Sequence of chain 1.Y:
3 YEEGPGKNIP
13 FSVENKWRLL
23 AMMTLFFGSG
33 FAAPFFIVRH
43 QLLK

Sequence of chain 1.Z:
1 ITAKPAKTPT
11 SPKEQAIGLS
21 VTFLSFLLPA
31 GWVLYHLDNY

A small-molecule ligand and the protein it binds are described below.
Small molecule (SMILES): CCCCCCCCCCO[C@@H]1O[C@H](CO)[C@@H](O[C@H]2O[C@H](CO)[C@@H](O)[C@H](O)[C@H]2O)[C@H](O)[C@H]1O

Binding-site contacts:
Ligand atom C40 contacts residue ALA23 of chain 1.Y at 4.0 Å (hydrophobic).
Ligand atom C37 contacts residue ALA23 of chain 1.Y at 3.9 Å (hydrophobic).
Ligand atom C4 contacts residue TRP19 of chain 1.Y at 4.1 Å (hydrophobic).
Ligand atom C34 contacts residue ALA23 of chain 1.Y at 4.1 Å (hydrophobic).
Ligand atom C43 contacts residue THR26 of chain 1.Y at 3.4 Å.
Ligand atom C37 contacts residue THR26 of chain 1.Y at 3.5 Å.
Ligand atom C31 contacts residue TRP19 of chain 1.Y at 4.3 Å (hydrophobic).
Ligand atom C57 contacts residue LYS13 of chain 1.Z at 3.5 Å.
Ligand atom C37 contacts residue VAL21 of chain 1.Z at 4.0 Å (hydrophobic).
Ligand atom O61 contacts residue LYS13 of chain 1.Z at 3.6 Å.
Ligand atom C4 contacts residue ILE17 of chain 1.Z at 4.5 Å (hydrophobic).
Ligand atom C40 contacts residue THR26 of chain 1.Y at 3.6 Å.
Ligand atom C43 contacts residue LEU27 of chain 1.Y at 4.2 Å (hydrophobic).
Ligand atom C19 contacts residue TRP19 of chain 1.Y at 3.6 Å (hydrophobic).
Ligand atom C25 contacts residue TRP19 of chain 1.Y at 4.5 Å (hydrophobic).
Ligand atom C2 contacts residue TRP19 of chain 1.Y at 4.1 Å (hydrophobic).
Ligand atom C25 contacts residue VAL21 of chain 1.Z at 4.4 Å (hydrophobic).
Ligand atom C34 contacts residue VAL21 of chain 1.Z at 4.4 Å (hydrophobic).
Ligand atom C25 contacts residue LEU22 of chain 1.Y at 3.8 Å (hydrophobic).
Ligand atom C1 contacts residue TRP19 of chain 1.Y at 4.3 Å (hydrophobic).
Ligand atom C18 contacts residue TRP19 of chain 1.Y at 3.8 Å (hydrophobic).
Ligand atom C31 contacts residue ALA23 of chain 1.Y at 3.8 Å (hydrophobic).
Ligand atom O16 contacts residue TRP19 of chain 1.Y at 4.5 Å.
Ligand atom O5 contacts residue TRP19 of chain 1.Y at 4.2 Å.
Ligand atom C57 contacts residue ILE17 of chain 1.Z at 4.0 Å (hydrophobic).
Ligand atom C19 contacts residue ILE17 of chain 1.Z at 4.0 Å (hydrophobic).
Ligand atom C31 contacts residue VAL21 of chain 1.Z at 4.1 Å (hydrophobic).
Ligand atom O49 contacts residue TRP19 of chain 1.Y at 3.8 Å.
Ligand atom C28 contacts residue TRP19 of chain 1.Y at 4.3 Å (hydrophobic).
Ligand atom C31 contacts residue LEU22 of chain 1.Y at 4.4 Å (hydrophobic).
Ligand atom O61 contacts residue GLU14 of chain 1.Z at 3.8 Å.
Ligand atom O5 contacts residue ILE17 of chain 1.Z at 3.9 Å.
Ligand atom C6 contacts residue TRP19 of chain 1.Y at 3.9 Å (hydrophobic).